Sequence of chain 1.G:
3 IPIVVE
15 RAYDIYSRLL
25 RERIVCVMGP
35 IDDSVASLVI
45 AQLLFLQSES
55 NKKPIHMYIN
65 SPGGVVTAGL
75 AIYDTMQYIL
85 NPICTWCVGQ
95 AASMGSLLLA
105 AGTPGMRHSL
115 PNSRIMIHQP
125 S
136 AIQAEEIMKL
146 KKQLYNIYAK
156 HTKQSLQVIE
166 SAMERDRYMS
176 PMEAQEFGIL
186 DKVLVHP

Binding-site contacts:
Ligand atom C28 contacts residue TYR62 of chain 1.A at 3.1 Å (hydrophobic).
Ligand atom C20 contacts residue SER52 of chain 1.G at 3.8 Å.
Ligand atom C16 contacts residue LEU48 of chain 1.G at 3.9 Å (hydrophobic).
Ligand atom N09 contacts residue TYR62 of chain 1.A at 2.8 Å (h-bond).
Ligand atom C01 contacts residue VAL92 of chain 1.A at 3.2 Å (hydrophobic).
Ligand atom C10 contacts residue TYR62 of chain 1.A at 3.2 Å (hydrophobic).
Ligand atom C11 contacts residue TYR62 of chain 1.A at 3.1 Å (hydrophobic).
Ligand atom CL19 contacts residue PHE49 of chain 1.G at 3.8 Å.
Ligand atom C17 contacts residue LEU23 of chain 1.A at 3.8 Å (hydrophobic).
Ligand atom C15 contacts residue GLU26 of chain 1.A at 3.5 Å.
Ligand atom C31 contacts residue TYR62 of chain 1.A at 3.5 Å (hydrophobic).
Ligand atom C02 contacts residue TYR62 of chain 1.A at 3.9 Å (hydrophobic).
Ligand atom C02 contacts residue VAL92 of chain 1.A at 3.5 Å (hydrophobic).
Ligand atom O27 contacts residue LEU48 of chain 1.G at 3.4 Å.
Ligand atom C08 contacts residue TYR62 of chain 1.A at 3.8 Å (hydrophobic).
Ligand atom CL19 contacts residue ARG22 of chain 1.A at 3.9 Å.
Ligand atom C10 contacts residue TYR82 of chain 1.G at 3.8 Å (hydrophobic).
Ligand atom C01 contacts residue TYR62 of chain 1.A at 3.6 Å (hydrophobic).
Ligand atom CL19 contacts residue LEU23 of chain 1.A at 3.7 Å.
Ligand atom C02 contacts residue ILE44 of chain 1.G at 3.8 Å (hydrophobic).
Ligand atom C21 contacts residue GLU26 of chain 1.A at 3.2 Å.
Ligand atom C07 contacts residue TYR62 of chain 1.A at 3.9 Å (hydrophobic).
Ligand atom C20 contacts residue GLU26 of chain 1.A at 3.9 Å.
Ligand atom C30 contacts residue TYR62 of chain 1.A at 3.3 Å (hydrophobic).
Ligand atom C08 contacts residue TRP90 of chain 1.A at 3.5 Å (hydrophobic).
Ligand atom C24 contacts residue GLU26 of chain 1.A at 3.5 Å.
Ligand atom C04 contacts residue THR79 of chain 1.G at 3.4 Å.
Ligand atom C29 contacts residue HIS60 of chain 1.A at 3.7 Å.
Ligand atom C21 contacts residue SER52 of chain 1.G at 3.4 Å.
Ligand atom N23 contacts residue GLU26 of chain 1.A at 2.8 Å.
Ligand atom C25 contacts residue HIS60 of chain 1.A at 3.4 Å.
Ligand atom C17 contacts residue LEU48 of chain 1.G at 3.8 Å (hydrophobic).
Ligand atom C01 contacts residue ILE44 of chain 1.G at 3.7 Å (hydrophobic).
Ligand atom C22 contacts residue GLU26 of chain 1.A at 3.9 Å.
Ligand atom C05 contacts residue TYR82 of chain 1.G at 3.8 Å (hydrophobic).
Ligand atom C06 contacts residue TYR82 of chain 1.G at 3.5 Å (hydrophobic).
Ligand atom C03 contacts residue VAL92 of chain 1.A at 3.9 Å (hydrophobic).
Ligand atom C29 contacts residue TYR62 of chain 1.A at 3.2 Å (hydrophobic).
Ligand atom C30 contacts residue TRP90 of chain 1.A at 3.4 Å (hydrophobic).
Ligand atom C14 contacts residue GLU26 of chain 1.A at 3.5 Å.

Sequence of chain 1.A:
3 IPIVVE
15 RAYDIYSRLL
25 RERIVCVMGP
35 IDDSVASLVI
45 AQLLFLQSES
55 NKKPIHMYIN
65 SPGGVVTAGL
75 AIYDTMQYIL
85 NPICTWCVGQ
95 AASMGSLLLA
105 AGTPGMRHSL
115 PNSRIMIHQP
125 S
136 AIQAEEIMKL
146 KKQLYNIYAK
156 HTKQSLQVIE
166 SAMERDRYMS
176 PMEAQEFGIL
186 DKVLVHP

A small-molecule ligand and the protein it binds are described below.
Small molecule (SMILES): C#Cc1cccc(CN2CCC3=C(C2)C(=O)N(Cc2ccc(Cl)cc2)C2=NCCN23)c1